Sequence of chain 40.C:
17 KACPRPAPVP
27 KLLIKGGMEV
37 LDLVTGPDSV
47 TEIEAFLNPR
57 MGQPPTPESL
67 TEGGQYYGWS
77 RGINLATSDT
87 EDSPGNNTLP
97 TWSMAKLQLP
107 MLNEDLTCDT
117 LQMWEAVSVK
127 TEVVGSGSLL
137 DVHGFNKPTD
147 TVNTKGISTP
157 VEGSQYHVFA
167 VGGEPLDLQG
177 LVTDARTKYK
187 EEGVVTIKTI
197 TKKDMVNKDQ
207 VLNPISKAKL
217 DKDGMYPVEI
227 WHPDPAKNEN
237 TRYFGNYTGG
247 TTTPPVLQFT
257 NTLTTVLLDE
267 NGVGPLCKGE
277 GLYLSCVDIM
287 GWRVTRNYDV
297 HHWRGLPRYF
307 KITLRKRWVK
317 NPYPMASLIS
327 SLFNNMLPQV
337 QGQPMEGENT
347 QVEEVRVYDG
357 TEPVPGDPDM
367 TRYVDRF

Binding-site contacts:
Ligand atom C7 contacts residue TYR72 of chain 40.B at 4.3 Å (hydrophobic).
Ligand atom C5 contacts residue ASN93 of chain 40.B at 4.3 Å.
Ligand atom O1B contacts residue TYR72 of chain 40.B at 4.2 Å.
Ligand atom C6 contacts residue ASN93 of chain 40.B at 3.2 Å.
Ligand atom C4 contacts residue HIS298 of chain 40.B at 3.4 Å.
Ligand atom C3 contacts residue GLY78 of chain 40.B at 3.9 Å.
Ligand atom C11 contacts residue ASP85 of chain 40.C at 4.0 Å.
Ligand atom C3 contacts residue HIS298 of chain 40.B at 3.4 Å.
Ligand atom O1B contacts residue ASN80 of chain 40.B at 4.3 Å.
Ligand atom O1A contacts residue ARG77 of chain 40.B at 2.9 Å (salt-bridge).
Ligand atom C5 contacts residue TYR72 of chain 40.B at 3.9 Å (hydrophobic).
Ligand atom C1 contacts residue TYR72 of chain 40.B at 4.1 Å (hydrophobic).
Ligand atom O4 contacts residue THR291 of chain 40.B at 3.1 Å.
Ligand atom C1 contacts residue ARG77 of chain 40.B at 3.4 Å.
Ligand atom C10 contacts residue TYR72 of chain 40.B at 4.1 Å (hydrophobic).
Ligand atom C4 contacts residue TYR72 of chain 40.B at 4.1 Å (hydrophobic).
Ligand atom O1B contacts residue SER89 of chain 40.B at 4.1 Å.
Ligand atom O1A contacts residue GLY78 of chain 40.B at 4.0 Å.
Ligand atom O1A contacts residue TYR72 of chain 40.B at 3.4 Å.
Ligand atom N5 contacts residue TYR72 of chain 40.B at 3.1 Å (h-bond).
Ligand atom C8 contacts residue ARG77 of chain 40.B at 4.3 Å.
Ligand atom C4 contacts residue GLY78 of chain 40.B at 3.6 Å.
Ligand atom O4 contacts residue ASN80 of chain 40.B at 4.2 Å.
Ligand atom C6 contacts residue TYR72 of chain 40.B at 4.0 Å (hydrophobic).
Ligand atom C3 contacts residue VAL296 of chain 40.B at 3.5 Å (hydrophobic).
Ligand atom O3 contacts residue GLY78 of chain 40.B at 3.4 Å.
Ligand atom C11 contacts residue TYR72 of chain 40.B at 4.0 Å (hydrophobic).
Ligand atom C4 contacts residue ARG77 of chain 40.B at 4.0 Å.
Ligand atom O6 contacts residue ASN93 of chain 40.B at 3.2 Å (h-bond).
Ligand atom O3 contacts residue VAL296 of chain 40.B at 4.0 Å.
Ligand atom O4 contacts residue VAL296 of chain 40.B at 4.0 Å.
Ligand atom O1B contacts residue ARG77 of chain 40.B at 3.1 Å (salt-bridge).
Ligand atom O4 contacts residue GLY78 of chain 40.B at 3.0 Å.
Ligand atom C3 contacts residue ARG77 of chain 40.B at 3.9 Å.
Ligand atom O8 contacts residue ARG77 of chain 40.B at 3.4 Å (salt-bridge).
Ligand atom O4 contacts residue ILE79 of chain 40.B at 3.6 Å (h-bond).
Ligand atom O8 contacts residue TYR72 of chain 40.B at 3.4 Å (h-bond).
Ligand atom O4 contacts residue HIS298 of chain 40.B at 2.9 Å (h-bond).
Ligand atom C2 contacts residue GLY78 of chain 40.B at 4.1 Å.
Ligand atom C3 contacts residue GLY78 of chain 40.B at 4.1 Å.

This small molecule binds to this protein.
Small molecule (SMILES): CC(=O)N[C@@H]1[C@@H](O[C@@H]2O[C@H](CO)[C@H](O)[C@H](O[C@]3(C(=O)O)C[C@H](O)[C@@H](NC(C)=O)[C@H]([C@H](O)[C@H](O)CO)O3)[C@H]2O)[C@H](O)[C@@H](CO[C@]2(C(=O)O)C[C@H](O)[C@@H](NC(C)=O)[C@H]([C@H](O)[C@H](O)CO)O2)O[C@H]1O

Sequence of chain 40.B:
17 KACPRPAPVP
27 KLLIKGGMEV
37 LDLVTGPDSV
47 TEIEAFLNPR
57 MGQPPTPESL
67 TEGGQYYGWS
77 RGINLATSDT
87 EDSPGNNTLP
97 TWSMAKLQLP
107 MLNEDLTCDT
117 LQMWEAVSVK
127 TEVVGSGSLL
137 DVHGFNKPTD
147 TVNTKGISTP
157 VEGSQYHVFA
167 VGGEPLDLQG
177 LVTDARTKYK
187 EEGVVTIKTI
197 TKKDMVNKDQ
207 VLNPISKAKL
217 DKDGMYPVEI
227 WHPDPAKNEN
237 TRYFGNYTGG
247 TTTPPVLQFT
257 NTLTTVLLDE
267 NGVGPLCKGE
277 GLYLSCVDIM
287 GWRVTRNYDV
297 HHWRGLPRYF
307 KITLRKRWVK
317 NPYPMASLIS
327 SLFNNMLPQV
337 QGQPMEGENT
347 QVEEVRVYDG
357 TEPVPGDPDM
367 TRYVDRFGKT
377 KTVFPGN